Binding-site contacts:
Ligand atom C18 contacts residue LEU51 of chain 1.A at 3.9 Å (hydrophobic).
Ligand atom N11 contacts residue ASN99 of chain 1.A at 2.9 Å (h-bond).
Ligand atom C1 contacts residue ASP65 of chain 1.A at 3.8 Å.
Ligand atom C2 contacts residue PHE42 of chain 1.A at 3.5 Å (hydrophobic).
Ligand atom C3 contacts residue VAL46 of chain 1.A at 3.2 Å (hydrophobic).
Ligand atom C2 contacts residue PRO41 of chain 1.A at 3.5 Å (hydrophobic).
Ligand atom C13 contacts residue ASN99 of chain 1.A at 3.9 Å.
Ligand atom O23 contacts residue TRP40 of chain 1.A at 3.8 Å.
Ligand atom C1 contacts residue GLN44 of chain 1.A at 3.6 Å.
Ligand atom C20 contacts residue LEU51 of chain 1.A at 4.0 Å (hydrophobic).
Ligand atom C1 contacts residue PRO41 of chain 1.A at 3.8 Å (hydrophobic).
Ligand atom C10 contacts residue ASN99 of chain 1.A at 3.7 Å.
Ligand atom C9 contacts residue LEU53 of chain 1.A at 3.9 Å (hydrophobic).
Ligand atom N24 contacts residue TRP40 of chain 1.A at 3.8 Å.
Ligand atom N5 contacts residue VAL46 of chain 1.A at 4.0 Å.
Ligand atom C7 contacts residue ILE105 of chain 1.A at 4.0 Å (hydrophobic).
Ligand atom C1 contacts residue MET64 of chain 1.A at 3.7 Å (hydrophobic).
Ligand atom C16 contacts residue PRO41 of chain 1.A at 3.9 Å (hydrophobic).
Ligand atom C6 contacts residue PRO41 of chain 1.A at 4.0 Å (hydrophobic).
Ligand atom C10 contacts residue LEU53 of chain 1.A at 3.7 Å (hydrophobic).
Ligand atom C2 contacts residue VAL46 of chain 1.A at 3.7 Å (hydrophobic).
Ligand atom C18 contacts residue PRO41 of chain 1.A at 4.0 Å (hydrophobic).
Ligand atom C17 contacts residue PRO41 of chain 1.A at 3.7 Å (hydrophobic).
Ligand atom C16 contacts residue LEU51 of chain 1.A at 3.9 Å (hydrophobic).
Ligand atom C14 contacts residue ILE105 of chain 1.A at 3.6 Å (hydrophobic).
Ligand atom C26 contacts residue PRO41 of chain 1.A at 3.8 Å (hydrophobic).
Ligand atom C17 contacts residue LEU51 of chain 1.A at 3.7 Å (hydrophobic).
Ligand atom C19 contacts residue TRP40 of chain 1.A at 3.6 Å (hydrophobic).
Ligand atom O15 contacts residue ASN99 of chain 1.A at 2.8 Å (h-bond).
Ligand atom C6 contacts residue ILE105 of chain 1.A at 3.8 Å (hydrophobic).
Ligand atom O23 contacts residue LEU51 of chain 1.A at 3.8 Å.
Ligand atom C19 contacts residue LEU51 of chain 1.A at 4.0 Å (hydrophobic).
Ligand atom C1 contacts residue VAL46 of chain 1.A at 3.7 Å (hydrophobic).
Ligand atom O15 contacts residue CYS95 of chain 1.A at 3.9 Å.
Ligand atom C4 contacts residue PHE42 of chain 1.A at 3.7 Å (hydrophobic).
Ligand atom C22 contacts residue TRP40 of chain 1.A at 3.7 Å (hydrophobic).
Ligand atom C13 contacts residue ILE105 of chain 1.A at 3.9 Å (hydrophobic).
Ligand atom N5 contacts residue ILE105 of chain 1.A at 3.7 Å.
Ligand atom C14 contacts residue ASN99 of chain 1.A at 3.8 Å.
Ligand atom C6 contacts residue VAL46 of chain 1.A at 4.0 Å (hydrophobic).

This protein binds this small molecule.
Small molecule (SMILES): C/C=C/Cn1cc(-c2cccc(C(=O)N(C)C)c2)c2cc[nH]c2c1=O

Sequence of chain 1.A:
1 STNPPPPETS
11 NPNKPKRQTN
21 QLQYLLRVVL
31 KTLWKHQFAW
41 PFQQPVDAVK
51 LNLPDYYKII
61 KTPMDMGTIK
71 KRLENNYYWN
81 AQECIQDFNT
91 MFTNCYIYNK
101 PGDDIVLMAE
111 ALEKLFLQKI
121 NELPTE